Sequence of chain 60.A:
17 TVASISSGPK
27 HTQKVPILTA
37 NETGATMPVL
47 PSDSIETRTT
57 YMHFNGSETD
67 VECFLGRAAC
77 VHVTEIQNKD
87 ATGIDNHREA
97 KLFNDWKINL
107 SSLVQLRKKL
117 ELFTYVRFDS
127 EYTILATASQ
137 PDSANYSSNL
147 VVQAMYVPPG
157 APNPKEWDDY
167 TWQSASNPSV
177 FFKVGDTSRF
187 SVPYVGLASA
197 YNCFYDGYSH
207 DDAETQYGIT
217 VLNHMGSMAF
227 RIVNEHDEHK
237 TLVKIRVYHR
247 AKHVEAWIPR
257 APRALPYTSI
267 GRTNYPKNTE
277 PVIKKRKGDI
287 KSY

Sequence of chain 56.C:
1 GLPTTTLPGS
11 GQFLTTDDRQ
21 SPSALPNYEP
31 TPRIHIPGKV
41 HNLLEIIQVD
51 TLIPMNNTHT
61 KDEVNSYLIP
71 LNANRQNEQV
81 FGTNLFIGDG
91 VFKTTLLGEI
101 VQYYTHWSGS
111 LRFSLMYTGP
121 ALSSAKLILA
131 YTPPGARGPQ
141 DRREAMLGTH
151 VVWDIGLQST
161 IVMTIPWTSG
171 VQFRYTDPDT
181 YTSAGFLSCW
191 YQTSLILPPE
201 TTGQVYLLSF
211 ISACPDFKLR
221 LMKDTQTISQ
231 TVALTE

The protein below binds the small molecule below.
Small molecule (SMILES): Cc1cc(CCCOc2c(Cl)cc(C3=NCCO3)cc2Cl)on1

Sequence of chain 60.C:
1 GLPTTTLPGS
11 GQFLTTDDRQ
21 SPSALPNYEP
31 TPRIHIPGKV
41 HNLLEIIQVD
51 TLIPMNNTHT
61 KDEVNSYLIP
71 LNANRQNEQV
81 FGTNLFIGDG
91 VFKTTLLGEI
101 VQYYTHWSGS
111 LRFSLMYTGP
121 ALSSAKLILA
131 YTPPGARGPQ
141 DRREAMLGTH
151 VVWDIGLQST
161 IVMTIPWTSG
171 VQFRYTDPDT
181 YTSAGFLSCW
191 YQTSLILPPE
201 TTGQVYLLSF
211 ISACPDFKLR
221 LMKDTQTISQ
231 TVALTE

Binding-site contacts:
Ligand atom C3 contacts residue LEU106 of chain 60.A at 3.8 Å (hydrophobic).
Ligand atom C4A contacts residue ALA150 of chain 60.A at 4.0 Å (hydrophobic).
Ligand atom O1 contacts residue MET221 of chain 60.A at 3.5 Å (h-bond).
Ligand atom C3B contacts residue PHE186 of chain 60.A at 3.9 Å (hydrophobic).
Ligand atom CL2 contacts residue TYR128 of chain 60.A at 3.2 Å.
Ligand atom C4 contacts residue LEU106 of chain 60.A at 3.9 Å (hydrophobic).
Ligand atom C4B contacts residue PHE186 of chain 60.A at 3.9 Å (hydrophobic).
Ligand atom C1C contacts residue TYR128 of chain 60.A at 3.3 Å (hydrophobic).
Ligand atom CL1 contacts residue LEU25 of chain 60.C at 3.7 Å.
Ligand atom C3C contacts residue ILE104 of chain 60.A at 3.7 Å (hydrophobic).
Ligand atom C6B contacts residue TYR152 of chain 60.A at 3.9 Å (hydrophobic).
Ligand atom N3A contacts residue TYR152 of chain 60.A at 4.0 Å.
Ligand atom CL2 contacts residue ILE104 of chain 60.A at 3.5 Å.
Ligand atom CL2 contacts residue MET224 of chain 60.A at 3.4 Å.
Ligand atom N3A contacts residue PRO174 of chain 60.A at 3.3 Å (h-bond).
Ligand atom C4A contacts residue PRO174 of chain 60.A at 3.0 Å (hydrophobic).
Ligand atom C5 contacts residue TYR128 of chain 60.A at 3.8 Å (hydrophobic).
Ligand atom C2A contacts residue TYR152 of chain 60.A at 3.8 Å (hydrophobic).
Ligand atom C5A contacts residue ALA150 of chain 60.A at 3.5 Å (hydrophobic).
Ligand atom C4A contacts residue SER175 of chain 60.A at 3.8 Å.
Ligand atom C4B contacts residue TYR152 of chain 60.A at 3.6 Å (hydrophobic).
Ligand atom C31 contacts residue LEU106 of chain 60.A at 4.0 Å (hydrophobic).
Ligand atom N2 contacts residue MET221 of chain 60.A at 3.5 Å (h-bond).
Ligand atom C5A contacts residue PHE186 of chain 60.A at 4.0 Å (hydrophobic).
Ligand atom C2A contacts residue PHE186 of chain 60.A at 3.8 Å (hydrophobic).
Ligand atom O1A contacts residue PHE186 of chain 60.A at 3.4 Å.
Ligand atom C5B contacts residue TYR152 of chain 60.A at 3.7 Å (hydrophobic).
Ligand atom N3A contacts residue ALA24 of chain 60.C at 3.8 Å.
Ligand atom C2B contacts residue MET224 of chain 60.A at 4.0 Å (hydrophobic).
Ligand atom CL1 contacts residue TYR152 of chain 60.A at 3.9 Å.
Ligand atom O1A contacts residue MET224 of chain 60.A at 3.5 Å (h-bond).
Ligand atom C3C contacts residue TYR152 of chain 60.A at 3.8 Å (hydrophobic).
Ligand atom C1B contacts residue VAL188 of chain 60.A at 4.0 Å (hydrophobic).
Ligand atom CL1 contacts residue VAL188 of chain 60.A at 3.7 Å.
Ligand atom O1B contacts residue VAL188 of chain 60.A at 3.7 Å.
Ligand atom O1 contacts residue ILE104 of chain 60.A at 3.4 Å.
Ligand atom C5A contacts residue VAL176 of chain 60.A at 3.5 Å (hydrophobic).
Ligand atom C2C contacts residue VAL191 of chain 60.A at 4.0 Å (hydrophobic).
Ligand atom C2B contacts residue TYR128 of chain 60.A at 3.9 Å (hydrophobic).
Ligand atom C3B contacts residue MET224 of chain 60.A at 3.6 Å (hydrophobic).